Binding-site contacts:
Ligand atom C8 contacts residue HIS134 of chain 2.A at 3.6 Å.
Ligand atom O5 contacts residue ASN70 of chain 2.A at 2.8 Å (h-bond).
Ligand atom O5 contacts residue LEU73 of chain 2.A at 3.8 Å.
Ligand atom C2 contacts residue TRS1 of chain 2.D at 3.9 Å.
Ligand atom C11 contacts residue PRO132 of chain 2.A at 3.9 Å (hydrophobic).
Ligand atom C20 contacts residue MET118 of chain 2.A at 3.4 Å (hydrophobic).
Ligand atom C1 contacts residue LEU79 of chain 2.A at 3.9 Å (hydrophobic).
Ligand atom O16 contacts residue ASP136 of chain 2.A at 3.5 Å.
Ligand atom C12 contacts residue PRO132 of chain 2.A at 3.8 Å (hydrophobic).
Ligand atom C11 contacts residue ILE72 of chain 2.A at 3.6 Å (hydrophobic).
Ligand atom C23 contacts residue PHE139 of chain 2.A at 3.9 Å (hydrophobic).
Ligand atom O18 contacts residue ASP136 of chain 2.A at 3.5 Å (salt-bridge).
Ligand atom C14 contacts residue GLN131 of chain 2.A at 3.7 Å.
Ligand atom C10 contacts residue ILE72 of chain 2.A at 3.9 Å (hydrophobic).
Ligand atom C2 contacts residue LEU79 of chain 2.A at 3.7 Å (hydrophobic).
Ligand atom C23 contacts residue ILE72 of chain 2.A at 3.5 Å (hydrophobic).
Ligand atom O17 contacts residue NI1 of chain 2.B at 2.0 Å (h-bond).
Ligand atom C1 contacts residue TRS1 of chain 2.D at 3.7 Å.
Ligand atom C12 contacts residue ILE72 of chain 2.A at 3.4 Å (hydrophobic).
Ligand atom C9 contacts residue HIS134 of chain 2.A at 3.7 Å.
Ligand atom O18 contacts residue HIS134 of chain 2.A at 3.1 Å (h-bond).
Ligand atom C10 contacts residue PHE139 of chain 2.A at 3.6 Å (hydrophobic).
Ligand atom C10 contacts residue HIS134 of chain 2.A at 3.5 Å.
Ligand atom C13 contacts residue ILE72 of chain 2.A at 3.6 Å (hydrophobic).
Ligand atom C1 contacts residue MET118 of chain 2.A at 3.5 Å (hydrophobic).
Ligand atom C4 contacts residue ASN70 of chain 2.A at 3.9 Å.
Ligand atom C11 contacts residue HIS134 of chain 2.A at 3.6 Å.
Ligand atom C19 contacts residue MET118 of chain 2.A at 3.9 Å (hydrophobic).
Ligand atom C8 contacts residue NI1 of chain 2.B at 4.0 Å.
Ligand atom O17 contacts residue HIS134 of chain 2.A at 3.2 Å (h-bond).
Ligand atom O16 contacts residue MET137 of chain 2.A at 3.1 Å (h-bond).
Ligand atom C2 contacts residue MET118 of chain 2.A at 4.0 Å (hydrophobic).
Ligand atom O17 contacts residue ASP136 of chain 2.A at 2.5 Å (salt-bridge).
Ligand atom O18 contacts residue TRS1 of chain 2.D at 3.4 Å (h-bond).
Ligand atom C20 contacts residue THR227 of chain 2.A at 3.8 Å.
Ligand atom O17 contacts residue TRS1 of chain 2.D at 2.5 Å (h-bond).
Ligand atom C1 contacts residue THR227 of chain 2.A at 4.0 Å.
Ligand atom O18 contacts residue NI1 of chain 2.B at 2.7 Å (h-bond).
Ligand atom C13 contacts residue GLN131 of chain 2.A at 3.6 Å.
Ligand atom C1 contacts residue MET122 of chain 2.A at 3.8 Å (hydrophobic).

A protein and the small-molecule ligand that binds it are described below.
Small molecule (SMILES): CN1C(=O)c2ccccc2NC(O)=C1[C@@H](OO)c1ccccc1

Sequence of chain 1.A:
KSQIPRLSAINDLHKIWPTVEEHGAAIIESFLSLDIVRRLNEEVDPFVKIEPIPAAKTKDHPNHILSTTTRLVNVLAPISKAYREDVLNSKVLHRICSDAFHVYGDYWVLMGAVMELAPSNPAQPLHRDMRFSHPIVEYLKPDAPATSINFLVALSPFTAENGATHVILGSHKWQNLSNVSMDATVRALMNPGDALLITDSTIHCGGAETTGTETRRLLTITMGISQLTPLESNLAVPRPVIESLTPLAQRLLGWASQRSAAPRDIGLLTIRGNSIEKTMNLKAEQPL

Sequence of chain 2.A:
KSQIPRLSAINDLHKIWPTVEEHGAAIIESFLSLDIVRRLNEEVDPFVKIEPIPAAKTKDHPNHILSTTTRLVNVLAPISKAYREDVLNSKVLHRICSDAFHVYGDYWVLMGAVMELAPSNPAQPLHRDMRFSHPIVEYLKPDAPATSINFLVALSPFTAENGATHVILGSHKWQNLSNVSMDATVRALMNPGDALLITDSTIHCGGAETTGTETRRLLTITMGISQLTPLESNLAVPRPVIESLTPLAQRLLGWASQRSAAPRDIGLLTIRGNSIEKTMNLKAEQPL